Sequence of chain 1.C:
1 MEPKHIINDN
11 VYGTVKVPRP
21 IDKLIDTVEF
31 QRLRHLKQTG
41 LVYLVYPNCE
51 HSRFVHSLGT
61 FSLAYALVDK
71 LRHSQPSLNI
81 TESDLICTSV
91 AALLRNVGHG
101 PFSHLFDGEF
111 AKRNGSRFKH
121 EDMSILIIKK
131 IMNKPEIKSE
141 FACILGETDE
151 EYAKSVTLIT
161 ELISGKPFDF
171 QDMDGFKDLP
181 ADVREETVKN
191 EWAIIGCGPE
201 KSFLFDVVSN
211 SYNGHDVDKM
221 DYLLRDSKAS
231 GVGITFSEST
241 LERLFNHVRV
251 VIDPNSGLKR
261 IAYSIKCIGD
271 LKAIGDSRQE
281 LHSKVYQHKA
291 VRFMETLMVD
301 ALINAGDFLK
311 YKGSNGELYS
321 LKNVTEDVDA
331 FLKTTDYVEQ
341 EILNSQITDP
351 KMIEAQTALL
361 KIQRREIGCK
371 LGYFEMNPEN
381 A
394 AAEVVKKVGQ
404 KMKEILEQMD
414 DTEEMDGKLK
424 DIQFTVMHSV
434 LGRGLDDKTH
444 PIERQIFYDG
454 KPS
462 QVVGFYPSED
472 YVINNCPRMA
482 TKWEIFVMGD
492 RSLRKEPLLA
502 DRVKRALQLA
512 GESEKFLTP

Binding-site contacts:
Ligand atom O3' contacts residue TYR222 of chain 1.C at 3.7 Å.
Ligand atom PA contacts residue ARG278 of chain 1.C at 4.0 Å.
Ligand atom O3' contacts residue GLN38 of chain 1.C at 2.9 Å (h-bond).
Ligand atom PB contacts residue HIS104 of chain 1.C at 3.9 Å.
Ligand atom O3A contacts residue HIS104 of chain 1.C at 3.8 Å.
Ligand atom PG contacts residue ARG95 of chain 1.C at 3.8 Å.
Ligand atom N3 contacts residue THR39 of chain 1.C at 3.6 Å.
Ligand atom C5 contacts residue TYR286 of chain 1.C at 3.8 Å (hydrophobic).
Ligand atom O2B contacts residue HIS104 of chain 1.C at 2.8 Å (h-bond).
Ligand atom O3' contacts residue ASP226 of chain 1.C at 2.7 Å (salt-bridge).
Ligand atom C8 contacts residue HIS282 of chain 1.C at 3.9 Å.
Ligand atom O1G contacts residue ASP218 of chain 1.C at 3.4 Å (salt-bridge).
Ligand atom C2' contacts residue ASP226 of chain 1.C at 3.6 Å.
Ligand atom O5' contacts residue TYR222 of chain 1.C at 3.7 Å.
Ligand atom C4 contacts residue HIS104 of chain 1.C at 3.5 Å.
Ligand atom N7 contacts residue HIS104 of chain 1.C at 3.2 Å (h-bond).
Ligand atom C3' contacts residue ASP226 of chain 1.C at 3.4 Å.
Ligand atom N9 contacts residue HIS104 of chain 1.C at 3.4 Å.
Ligand atom N7 contacts residue HIS282 of chain 1.C at 3.7 Å.
Ligand atom O1A contacts residue HIS282 of chain 1.C at 2.7 Å (h-bond).
Ligand atom O4' contacts residue HIS104 of chain 1.C at 3.4 Å.
Ligand atom C4' contacts residue GLN38 of chain 1.C at 3.7 Å.
Ligand atom C8 contacts residue HIS104 of chain 1.C at 3.3 Å.
Ligand atom C3' contacts residue TYR222 of chain 1.C at 3.5 Å (hydrophobic).
Ligand atom C3' contacts residue GLN38 of chain 1.C at 3.8 Å.
Ligand atom C5 contacts residue HIS104 of chain 1.C at 3.5 Å.
Ligand atom O2G contacts residue ARG95 of chain 1.C at 2.8 Å (salt-bridge).
Ligand atom O2A contacts residue TYR222 of chain 1.C at 3.2 Å (h-bond).
Ligand atom C2' contacts residue TYR286 of chain 1.C at 3.3 Å (hydrophobic).
Ligand atom C1' contacts residue HIS104 of chain 1.C at 4.0 Å.
Ligand atom O3G contacts residue HIS120 of chain 1.C at 3.4 Å (h-bond).
Ligand atom O1A contacts residue ARG278 of chain 1.C at 3.0 Å (salt-bridge).
Ligand atom C5' contacts residue TYR222 of chain 1.C at 3.8 Å (hydrophobic).
Ligand atom O1G contacts residue ARG95 of chain 1.C at 3.9 Å.
Ligand atom O1A contacts residue TYR222 of chain 1.C at 3.1 Å (h-bond).
Ligand atom N6 contacts residue TYR286 of chain 1.C at 3.9 Å.
Ligand atom N1 contacts residue GLU295 of chain 1.C at 3.9 Å.
Ligand atom C2 contacts residue THR39 of chain 1.C at 3.3 Å.
Ligand atom C6 contacts residue HIS104 of chain 1.C at 3.8 Å.
Ligand atom PA contacts residue TYR222 of chain 1.C at 3.4 Å.

The protein below binds the small molecule below.
Small molecule (SMILES): Nc1ncnc2c1ncn2[C@H]1C[C@H](O)[C@@H](CO[P](=O)(O)O[P](=O)(O)OP(=O)(O)O)O1